Sequence of chain 1.C:
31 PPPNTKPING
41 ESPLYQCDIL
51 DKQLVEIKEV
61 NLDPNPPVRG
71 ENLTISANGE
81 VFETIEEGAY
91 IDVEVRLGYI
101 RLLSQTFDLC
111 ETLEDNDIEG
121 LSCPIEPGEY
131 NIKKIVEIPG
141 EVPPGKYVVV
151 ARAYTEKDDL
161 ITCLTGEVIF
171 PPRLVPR

A protein and the small-molecule ligand that binds it are described below.
Small molecule (SMILES): CC(C)[C@@H](C)/C=C/[C@@H](C)[C@H]1CC[C@H]2C3=CC=C4C[C@@H](O)CC[C@]4(C)[C@H]3CC[C@]12C

Binding-site contacts:
Ligand atom C4 contacts residue VAL142 of chain 1.C at 4.4 Å (hydrophobic).
Ligand atom C21 contacts residue ILE138 of chain 1.C at 3.9 Å (hydrophobic).
Ligand atom C11 contacts residue PRO139 of chain 1.C at 4.4 Å (hydrophobic).
Ligand atom C7 contacts residue VAL95 of chain 1.C at 4.1 Å (hydrophobic).
Ligand atom C27 contacts residue LEU62 of chain 1.C at 4.0 Å (hydrophobic).
Ligand atom C2 contacts residue LEU103 of chain 1.C at 3.7 Å (hydrophobic).
Ligand atom C9 contacts residue VAL95 of chain 1.C at 4.4 Å (hydrophobic).
Ligand atom C19 contacts residue PRO139 of chain 1.C at 4.0 Å (hydrophobic).
Ligand atom C8 contacts residue VAL95 of chain 1.C at 4.0 Å (hydrophobic).
Ligand atom C26 contacts residue VAL149 of chain 1.C at 4.3 Å (hydrophobic).
Ligand atom C20 contacts residue ILE138 of chain 1.C at 4.1 Å (hydrophobic).
Ligand atom C17 contacts residue VAL149 of chain 1.C at 4.2 Å (hydrophobic).
Ligand atom C1 contacts residue LEU103 of chain 1.C at 3.4 Å (hydrophobic).
Ligand atom C15 contacts residue PHE170 of chain 1.C at 4.1 Å (hydrophobic).
Ligand atom C14 contacts residue VAL95 of chain 1.C at 4.5 Å (hydrophobic).
Ligand atom C7 contacts residue PHE170 of chain 1.C at 4.4 Å (hydrophobic).
Ligand atom C5 contacts residue TYR147 of chain 1.C at 4.5 Å (hydrophobic).
Ligand atom C27 contacts residue LEU44 of chain 1.C at 3.6 Å (hydrophobic).
Ligand atom C15 contacts residue TYR147 of chain 1.C at 4.1 Å (hydrophobic).
Ligand atom C6 contacts residue VAL95 of chain 1.C at 4.3 Å (hydrophobic).
Ligand atom C6 contacts residue VAL142 of chain 1.C at 3.9 Å (hydrophobic).
Ligand atom C10 contacts residue VAL142 of chain 1.C at 4.4 Å (hydrophobic).
Ligand atom C15 contacts residue VAL168 of chain 1.C at 4.3 Å (hydrophobic).
Ligand atom C5 contacts residue VAL142 of chain 1.C at 4.0 Å (hydrophobic).
Ligand atom C7 contacts residue VAL142 of chain 1.C at 4.3 Å (hydrophobic).
Ligand atom C23 contacts residue LEU73 of chain 1.C at 3.5 Å (hydrophobic).
Ligand atom C6 contacts residue TYR147 of chain 1.C at 3.5 Å (hydrophobic).
Ligand atom C7 contacts residue TYR147 of chain 1.C at 3.7 Å (hydrophobic).
Ligand atom C28 contacts residue ILE75 of chain 1.C at 3.9 Å (hydrophobic).
Ligand atom C18 contacts residue ILE138 of chain 1.C at 4.0 Å (hydrophobic).
Ligand atom C14 contacts residue VAL149 of chain 1.C at 4.3 Å (hydrophobic).
Ligand atom C18 contacts residue PRO139 of chain 1.C at 4.2 Å (hydrophobic).
Ligand atom C18 contacts residue PHE170 of chain 1.C at 4.0 Å (hydrophobic).
Ligand atom C19 contacts residue VAL142 of chain 1.C at 3.7 Å (hydrophobic).
Ligand atom C25 contacts residue LEU62 of chain 1.C at 4.4 Å (hydrophobic).
Ligand atom C26 contacts residue LEU44 of chain 1.C at 4.3 Å (hydrophobic).
Ligand atom C16 contacts residue VAL168 of chain 1.C at 3.8 Å (hydrophobic).
Ligand atom C24 contacts residue LEU73 of chain 1.C at 3.8 Å (hydrophobic).
Ligand atom C15 contacts residue VAL149 of chain 1.C at 3.9 Å (hydrophobic).
Ligand atom C16 contacts residue VAL149 of chain 1.C at 3.8 Å (hydrophobic).